A protein and the small-molecule ligand that binds it are described below.
Small molecule (SMILES): COc1ccc(NC(=O)C[C@@H]2SCCNC2=O)cc1

Sequence of chain 1.B:
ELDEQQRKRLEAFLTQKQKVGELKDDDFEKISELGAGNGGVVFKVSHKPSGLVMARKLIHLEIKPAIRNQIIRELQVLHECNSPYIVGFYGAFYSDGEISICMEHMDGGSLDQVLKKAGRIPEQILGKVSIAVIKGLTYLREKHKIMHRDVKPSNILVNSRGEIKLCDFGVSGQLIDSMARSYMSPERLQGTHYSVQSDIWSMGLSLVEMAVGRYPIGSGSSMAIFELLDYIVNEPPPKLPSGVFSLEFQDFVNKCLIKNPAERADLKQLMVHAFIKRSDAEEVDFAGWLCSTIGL

Binding-site contacts:
Ligand atom C20 contacts residue LEU99 of chain 1.B at 3.7 Å (hydrophobic).
Ligand atom O18 contacts residue ILE80 of chain 1.B at 3.9 Å.
Ligand atom C4 contacts residue ILE122 of chain 1.B at 3.9 Å (hydrophobic).
Ligand atom S13 contacts residue ASP189 of chain 1.B at 3.7 Å.
Ligand atom C4 contacts residue MET124 of chain 1.B at 3.8 Å (hydrophobic).
Ligand atom C17 contacts residue MET200 of chain 1.B at 3.6 Å (hydrophobic).
Ligand atom C10 contacts residue LEU196 of chain 1.B at 3.4 Å (hydrophobic).
Ligand atom C19 contacts residue ASP189 of chain 1.B at 3.6 Å.
Ligand atom S13 contacts residue PHE190 of chain 1.B at 3.9 Å.
Ligand atom C5 contacts residue ILE122 of chain 1.B at 3.9 Å (hydrophobic).
Ligand atom C5 contacts residue ASP189 of chain 1.B at 3.0 Å.
Ligand atom O2 contacts residue PHE190 of chain 1.B at 3.9 Å.
Ligand atom N7 contacts residue ASP189 of chain 1.B at 2.9 Å (salt-bridge).
Ligand atom C11 contacts residue MET200 of chain 1.B at 3.9 Å (hydrophobic).
Ligand atom N7 contacts residue ILE122 of chain 1.B at 3.8 Å.
Ligand atom O18 contacts residue LYS78 of chain 1.B at 2.8 Å (salt-bridge).
Ligand atom O18 contacts residue ASP189 of chain 1.B at 3.6 Å.
Ligand atom C1 contacts residue MET124 of chain 1.B at 3.6 Å (hydrophobic).
Ligand atom C1 contacts residue VAL108 of chain 1.B at 3.8 Å (hydrophobic).
Ligand atom C20 contacts residue PHE190 of chain 1.B at 3.8 Å (hydrophobic).
Ligand atom C3 contacts residue ASP189 of chain 1.B at 3.6 Å.
Ligand atom O2 contacts residue VAL108 of chain 1.B at 3.4 Å.
Ligand atom O18 contacts residue MET200 of chain 1.B at 3.6 Å.
Ligand atom O9 contacts residue PHE190 of chain 1.B at 3.7 Å.
Ligand atom C19 contacts residue PHE190 of chain 1.B at 3.3 Å (hydrophobic).
Ligand atom C14 contacts residue ASP189 of chain 1.B at 3.2 Å.
Ligand atom C14 contacts residue ASP171 of chain 1.B at 3.5 Å.
Ligand atom N16 contacts residue ANP1 of chain 1.H at 3.5 Å (h-bond).
Ligand atom C17 contacts residue LYS78 of chain 1.B at 3.9 Å.
Ligand atom O9 contacts residue VAL192 of chain 1.B at 3.9 Å.
Ligand atom C4 contacts residue ASP189 of chain 1.B at 3.6 Å.
Ligand atom O9 contacts residue LEU196 of chain 1.B at 3.7 Å.
Ligand atom N16 contacts residue MET200 of chain 1.B at 3.5 Å.
Ligand atom C8 contacts residue ILE122 of chain 1.B at 3.7 Å (hydrophobic).
Ligand atom O18 contacts residue ANP1 of chain 1.H at 3.6 Å.
Ligand atom C10 contacts residue ILE80 of chain 1.B at 3.9 Å (hydrophobic).
Ligand atom C6 contacts residue ASP189 of chain 1.B at 3.2 Å.
Ligand atom C20 contacts residue ASP189 of chain 1.B at 3.7 Å.
Ligand atom C8 contacts residue LEU196 of chain 1.B at 3.9 Å (hydrophobic).
Ligand atom C15 contacts residue ASP171 of chain 1.B at 3.4 Å.